The protein below binds the small molecule below.
Small molecule (SMILES): CC(=O)N[C@@H]1[C@@H](O)[C@H](O)[C@@H](CO)O[C@H]1O

Binding-site contacts:
Ligand atom C8 contacts residue ALA155 of chain 1.C at 4.3 Å (hydrophobic).
Ligand atom N2 contacts residue HIS153 of chain 1.C at 4.1 Å.
Ligand atom O7 contacts residue VAL154 of chain 1.C at 4.2 Å.
Ligand atom C7 contacts residue HIS153 of chain 1.C at 3.1 Å.
Ligand atom N2 contacts residue ALA155 of chain 1.C at 4.2 Å.
Ligand atom N2 contacts residue NAG1 of chain 1.JA at 3.5 Å (h-bond).
Ligand atom O7 contacts residue PHE20 of chain 1.C at 4.1 Å.
Ligand atom O7 contacts residue HIS153 of chain 1.C at 2.7 Å (h-bond).
Ligand atom O7 contacts residue ARG22 of chain 1.C at 4.3 Å.
Ligand atom C8 contacts residue NAG1 of chain 1.JA at 3.8 Å.
Ligand atom C4 contacts residue NAG1 of chain 1.JA at 4.3 Å.
Ligand atom C8 contacts residue ARG22 of chain 1.C at 3.2 Å.
Ligand atom O5 contacts residue NAG1 of chain 1.JA at 2.4 Å (h-bond).
Ligand atom C8 contacts residue HIS153 of chain 1.C at 3.2 Å.
Ligand atom C1 contacts residue NAG1 of chain 1.JA at 2.3 Å.
Ligand atom C2 contacts residue LEU158 of chain 1.C at 4.3 Å (hydrophobic).
Ligand atom N2 contacts residue LEU158 of chain 1.C at 4.3 Å.
Ligand atom C7 contacts residue ARG22 of chain 1.C at 4.3 Å.
Ligand atom C7 contacts residue VAL154 of chain 1.C at 4.2 Å (hydrophobic).
Ligand atom N2 contacts residue VAL154 of chain 1.C at 4.5 Å.
Ligand atom C6 contacts residue NAG1 of chain 1.JA at 4.0 Å.
Ligand atom C5 contacts residue NAG1 of chain 1.JA at 3.8 Å.
Ligand atom C8 contacts residue GLN23 of chain 1.C at 3.9 Å.
Ligand atom C3 contacts residue NAG1 of chain 1.JA at 4.2 Å.
Ligand atom C2 contacts residue NAG1 of chain 1.JA at 2.8 Å.
Ligand atom C7 contacts residue ALA155 of chain 1.C at 4.3 Å (hydrophobic).

Sequence of chain 1.C:
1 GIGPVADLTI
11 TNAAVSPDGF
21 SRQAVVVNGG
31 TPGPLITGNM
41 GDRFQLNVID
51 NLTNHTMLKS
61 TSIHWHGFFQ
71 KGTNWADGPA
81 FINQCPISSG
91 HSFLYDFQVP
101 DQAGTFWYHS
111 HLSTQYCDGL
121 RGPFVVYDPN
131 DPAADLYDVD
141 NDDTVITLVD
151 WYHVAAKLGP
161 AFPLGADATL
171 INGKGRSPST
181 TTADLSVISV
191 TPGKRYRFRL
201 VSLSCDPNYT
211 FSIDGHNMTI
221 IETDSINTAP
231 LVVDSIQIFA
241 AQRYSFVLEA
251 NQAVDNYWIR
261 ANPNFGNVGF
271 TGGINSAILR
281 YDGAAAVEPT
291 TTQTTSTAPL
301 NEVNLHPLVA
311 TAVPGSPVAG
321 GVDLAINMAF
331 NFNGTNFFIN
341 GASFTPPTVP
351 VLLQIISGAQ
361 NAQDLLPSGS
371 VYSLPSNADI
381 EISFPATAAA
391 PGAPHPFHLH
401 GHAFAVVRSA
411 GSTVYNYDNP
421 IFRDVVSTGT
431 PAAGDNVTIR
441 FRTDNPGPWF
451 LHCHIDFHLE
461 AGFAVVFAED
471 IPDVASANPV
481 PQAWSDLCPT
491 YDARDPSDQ